This protein binds this small molecule.
Small molecule (SMILES): CC(=O)N[C@@H]1[C@@H](O)[C@H](O)[C@@H](CO)O[C@H]1O

Binding-site contacts:
Ligand atom C3 contacts residue ASN125 of chain 1.A at 3.8 Å.
Ligand atom C7 contacts residue ASN125 of chain 1.A at 3.4 Å.
Ligand atom C1 contacts residue ASN113 of chain 1.A at 4.0 Å.
Ligand atom O6 contacts residue ASN125 of chain 1.A at 4.3 Å.
Ligand atom O6 contacts residue GLU40 of chain 1.A at 3.4 Å (salt-bridge).
Ligand atom O6 contacts residue ASN113 of chain 1.A at 3.3 Å (h-bond).
Ligand atom C1 contacts residue ASN125 of chain 1.A at 1.4 Å.
Ligand atom N2 contacts residue LYS115 of chain 1.A at 4.1 Å.
Ligand atom C6 contacts residue ASN113 of chain 1.A at 3.7 Å.
Ligand atom N2 contacts residue ASN125 of chain 1.A at 2.9 Å (h-bond).
Ligand atom C4 contacts residue ASN125 of chain 1.A at 4.3 Å.
Ligand atom C2 contacts residue ASN113 of chain 1.A at 4.2 Å.
Ligand atom O6 contacts residue SER127 of chain 1.A at 4.0 Å.
Ligand atom C5 contacts residue ASN113 of chain 1.A at 4.2 Å.
Ligand atom O5 contacts residue ASN125 of chain 1.A at 2.4 Å (h-bond).
Ligand atom C6 contacts residue GLU40 of chain 1.A at 3.8 Å.
Ligand atom O5 contacts residue ASN113 of chain 1.A at 3.2 Å.
Ligand atom C8 contacts residue ASN125 of chain 1.A at 4.5 Å.
Ligand atom O7 contacts residue ASN125 of chain 1.A at 3.6 Å (h-bond).
Ligand atom O6 contacts residue HIS42 of chain 1.A at 4.0 Å.
Ligand atom O3 contacts residue LYS115 of chain 1.A at 4.4 Å.
Ligand atom C5 contacts residue ASN125 of chain 1.A at 3.7 Å.
Ligand atom C2 contacts residue ASN125 of chain 1.A at 2.5 Å.

Sequence of chain 1.A:
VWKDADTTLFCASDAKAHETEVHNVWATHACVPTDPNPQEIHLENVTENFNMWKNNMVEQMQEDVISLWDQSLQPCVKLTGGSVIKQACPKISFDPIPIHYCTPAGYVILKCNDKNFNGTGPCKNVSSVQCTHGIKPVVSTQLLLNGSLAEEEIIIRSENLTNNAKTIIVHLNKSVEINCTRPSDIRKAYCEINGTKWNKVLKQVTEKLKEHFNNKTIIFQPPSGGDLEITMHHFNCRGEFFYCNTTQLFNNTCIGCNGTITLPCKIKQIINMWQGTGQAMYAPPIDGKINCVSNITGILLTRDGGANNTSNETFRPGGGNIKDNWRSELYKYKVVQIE